Sequence of chain 1.D:
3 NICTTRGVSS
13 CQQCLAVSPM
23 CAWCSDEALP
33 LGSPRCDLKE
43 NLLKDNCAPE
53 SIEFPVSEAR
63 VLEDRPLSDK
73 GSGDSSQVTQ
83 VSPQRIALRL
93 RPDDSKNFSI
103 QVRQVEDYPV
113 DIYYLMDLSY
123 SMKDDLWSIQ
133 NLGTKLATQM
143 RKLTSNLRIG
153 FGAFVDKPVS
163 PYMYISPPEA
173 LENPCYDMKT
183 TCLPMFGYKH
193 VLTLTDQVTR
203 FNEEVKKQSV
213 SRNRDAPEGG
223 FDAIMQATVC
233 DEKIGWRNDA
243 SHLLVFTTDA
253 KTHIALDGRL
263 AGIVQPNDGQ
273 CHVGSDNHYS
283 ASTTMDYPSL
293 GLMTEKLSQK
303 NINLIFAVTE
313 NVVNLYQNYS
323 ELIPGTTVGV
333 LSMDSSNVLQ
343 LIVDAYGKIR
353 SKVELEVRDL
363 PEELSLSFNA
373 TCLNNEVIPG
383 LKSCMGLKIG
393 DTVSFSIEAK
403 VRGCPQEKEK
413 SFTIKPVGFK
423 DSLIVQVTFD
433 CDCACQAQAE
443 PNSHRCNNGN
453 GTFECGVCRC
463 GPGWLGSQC

A small-molecule ligand and the protein it binds are described below.
Small molecule (SMILES): CC(=O)N[C@H]1[C@H](O[C@H]2[C@H](O)[C@@H](NC(C)=O)CO[C@@H]2CO)O[C@H](CO)[C@@H](O[C@@H]2O[C@H](CO)[C@@H](O)[C@H](O[C@H]3O[C@H](CO)[C@@H](O)[C@H](O)[C@@H]3O)[C@@H]2O)[C@@H]1O

Binding-site contacts:
Ligand atom N2 contacts residue ASN316 of chain 1.D at 3.9 Å.
Ligand atom C1 contacts residue ASN316 of chain 1.D at 4.0 Å.
Ligand atom C6 contacts residue ARG281 of chain 1.C at 4.3 Å.
Ligand atom O7 contacts residue MET285 of chain 1.C at 4.0 Å.
Ligand atom C8 contacts residue ASN316 of chain 1.D at 3.7 Å.
Ligand atom C2 contacts residue ASN320 of chain 1.D at 2.2 Å.
Ligand atom C7 contacts residue ASN316 of chain 1.D at 4.0 Å.
Ligand atom C3 contacts residue ASN320 of chain 1.D at 3.7 Å.
Ligand atom C7 contacts residue ASN320 of chain 1.D at 3.2 Å.
Ligand atom O6 contacts residue ARG281 of chain 1.C at 3.3 Å.
Ligand atom C1 contacts residue ASN320 of chain 1.D at 1.4 Å.
Ligand atom O5 contacts residue ASN320 of chain 1.D at 2.4 Å (h-bond).
Ligand atom C6 contacts residue ARG281 of chain 1.C at 3.7 Å.
Ligand atom C8 contacts residue TRP262 of chain 1.C at 4.3 Å (hydrophobic).
Ligand atom C4 contacts residue ASN320 of chain 1.D at 4.2 Å.
Ligand atom C5 contacts residue ASN320 of chain 1.D at 3.6 Å.
Ligand atom C8 contacts residue LEU317 of chain 1.D at 3.7 Å (hydrophobic).
Ligand atom O7 contacts residue TRP262 of chain 1.C at 4.3 Å.
Ligand atom N2 contacts residue ASN320 of chain 1.D at 2.7 Å (h-bond).
Ligand atom C8 contacts residue ASN320 of chain 1.D at 4.3 Å.
Ligand atom O7 contacts residue ASN320 of chain 1.D at 3.4 Å (h-bond).

Sequence of chain 1.C:
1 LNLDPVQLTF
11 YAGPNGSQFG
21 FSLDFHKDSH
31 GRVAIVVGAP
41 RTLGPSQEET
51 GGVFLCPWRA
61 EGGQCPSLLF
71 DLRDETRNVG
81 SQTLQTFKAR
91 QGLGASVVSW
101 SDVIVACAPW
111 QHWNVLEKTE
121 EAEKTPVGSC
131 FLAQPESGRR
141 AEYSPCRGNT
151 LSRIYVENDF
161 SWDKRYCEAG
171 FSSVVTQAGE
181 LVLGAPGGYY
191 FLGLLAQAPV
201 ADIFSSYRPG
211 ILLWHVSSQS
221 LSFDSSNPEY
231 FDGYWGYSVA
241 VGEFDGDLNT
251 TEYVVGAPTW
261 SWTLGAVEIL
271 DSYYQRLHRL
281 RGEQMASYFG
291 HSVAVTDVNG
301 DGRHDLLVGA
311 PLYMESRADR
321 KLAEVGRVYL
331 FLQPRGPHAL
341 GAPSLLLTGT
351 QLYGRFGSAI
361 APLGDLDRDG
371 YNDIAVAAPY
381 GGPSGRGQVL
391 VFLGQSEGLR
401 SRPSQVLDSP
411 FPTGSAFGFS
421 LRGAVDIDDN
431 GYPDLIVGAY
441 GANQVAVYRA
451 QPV